Sequence of chain 1.L:
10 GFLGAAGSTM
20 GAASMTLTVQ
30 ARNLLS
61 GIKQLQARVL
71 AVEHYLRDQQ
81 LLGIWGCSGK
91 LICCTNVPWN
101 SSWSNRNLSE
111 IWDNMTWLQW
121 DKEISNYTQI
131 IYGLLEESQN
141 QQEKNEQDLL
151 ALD

Sequence of chain 1.I:
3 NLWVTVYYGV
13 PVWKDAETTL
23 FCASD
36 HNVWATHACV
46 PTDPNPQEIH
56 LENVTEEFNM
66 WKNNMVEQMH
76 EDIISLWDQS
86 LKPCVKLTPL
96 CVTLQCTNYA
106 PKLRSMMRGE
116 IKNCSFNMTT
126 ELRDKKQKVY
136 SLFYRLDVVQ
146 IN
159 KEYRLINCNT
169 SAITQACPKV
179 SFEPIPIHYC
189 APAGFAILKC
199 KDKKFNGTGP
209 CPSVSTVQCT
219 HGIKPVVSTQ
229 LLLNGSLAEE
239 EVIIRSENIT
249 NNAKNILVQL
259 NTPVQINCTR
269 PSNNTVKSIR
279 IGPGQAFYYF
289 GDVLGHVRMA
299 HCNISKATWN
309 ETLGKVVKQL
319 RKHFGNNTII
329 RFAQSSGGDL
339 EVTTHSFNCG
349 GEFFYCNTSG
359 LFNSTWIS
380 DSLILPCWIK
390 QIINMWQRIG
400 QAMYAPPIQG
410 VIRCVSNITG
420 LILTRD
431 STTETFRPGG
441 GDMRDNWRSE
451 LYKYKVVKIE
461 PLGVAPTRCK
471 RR

Binding-site contacts:
Ligand atom C7 contacts residue SER17 of chain 1.L at 4.1 Å.
Ligand atom C8 contacts residue SER17 of chain 1.L at 3.1 Å.
Ligand atom C1 contacts residue GLU57 of chain 1.I at 3.8 Å.
Ligand atom C8 contacts residue ASN58 of chain 1.I at 4.3 Å.
Ligand atom C2 contacts residue GLU57 of chain 1.I at 3.9 Å.
Ligand atom C8 contacts residue GLY16 of chain 1.L at 3.9 Å.
Ligand atom O7 contacts residue SER17 of chain 1.L at 3.5 Å.
Ligand atom C7 contacts residue ASN58 of chain 1.I at 3.1 Å.
Ligand atom O5 contacts residue ASN58 of chain 1.I at 2.4 Å (h-bond).
Ligand atom C7 contacts residue GLY16 of chain 1.L at 3.8 Å.
Ligand atom C8 contacts residue GLU57 of chain 1.I at 3.7 Å.
Ligand atom O3 contacts residue GLU57 of chain 1.I at 4.5 Å.
Ligand atom C2 contacts residue ASN58 of chain 1.I at 2.5 Å.
Ligand atom C3 contacts residue ASN58 of chain 1.I at 3.8 Å.
Ligand atom O7 contacts residue ASN58 of chain 1.I at 2.9 Å (h-bond).
Ligand atom C5 contacts residue ASN58 of chain 1.I at 3.7 Å.
Ligand atom C1 contacts residue ASN58 of chain 1.I at 1.4 Å.
Ligand atom C3 contacts residue GLU57 of chain 1.I at 3.7 Å.
Ligand atom N2 contacts residue GLU57 of chain 1.I at 3.4 Å.
Ligand atom C4 contacts residue ASN58 of chain 1.I at 4.2 Å.
Ligand atom O7 contacts residue GLY16 of chain 1.L at 3.0 Å (h-bond).
Ligand atom C7 contacts residue GLU57 of chain 1.I at 4.1 Å.
Ligand atom N2 contacts residue ASN58 of chain 1.I at 2.9 Å (h-bond).

This protein binds this small molecule.
Small molecule (SMILES): CC(=O)N[C@@H]1[C@@H](O)[C@H](O)[C@@H](CO)O[C@H]1O